Binding-site contacts:
Ligand atom O34 contacts residue SER20 of chain 1.V at 3.7 Å.
Ligand atom O32 contacts residue THR48 of chain 1.V at 3.7 Å.
Ligand atom C14 contacts residue THR21 of chain 1.V at 4.0 Å.
Ligand atom O8 contacts residue ASP125 of chain 1.W at 3.3 Å (salt-bridge).
Ligand atom C15 contacts residue GLY47 of chain 1.V at 3.7 Å.
Ligand atom C12 contacts residue THR21 of chain 1.V at 3.9 Å.
Ligand atom C18 contacts residue THR1 of chain 1.V at 2.9 Å.
Ligand atom O31 contacts residue GLN22 of chain 1.V at 3.9 Å.
Ligand atom C18 contacts residue ALA46 of chain 1.V at 3.7 Å (hydrophobic).
Ligand atom C21 contacts residue LYS33 of chain 1.V at 4.0 Å.
Ligand atom C26 contacts residue GLY47 of chain 1.V at 3.7 Å.
Ligand atom C32 contacts residue ALA27 of chain 1.V at 3.5 Å (hydrophobic).
Ligand atom N16 contacts residue THR1 of chain 1.V at 3.6 Å (h-bond).
Ligand atom N10 contacts residue ASP125 of chain 1.W at 3.7 Å.
Ligand atom O32 contacts residue ALA49 of chain 1.V at 3.3 Å (h-bond).
Ligand atom C30 contacts residue ALA49 of chain 1.V at 4.0 Å (hydrophobic).
Ligand atom N13 contacts residue THR21 of chain 1.V at 3.1 Å (h-bond).
Ligand atom O33 contacts residue GLY47 of chain 1.V at 3.4 Å (h-bond).
Ligand atom C11 contacts residue THR21 of chain 1.V at 3.6 Å.
Ligand atom C33 contacts residue ASP125 of chain 1.W at 3.7 Å.
Ligand atom C20 contacts residue THR52 of chain 1.V at 3.7 Å.
Ligand atom C19 contacts residue GLY47 of chain 1.V at 3.6 Å.
Ligand atom C17 contacts residue LYS33 of chain 1.V at 4.0 Å.
Ligand atom C30 contacts residue SER20 of chain 1.V at 3.8 Å.
Ligand atom C32 contacts residue SER20 of chain 1.V at 3.3 Å.
Ligand atom N16 contacts residue GLY47 of chain 1.V at 3.1 Å (h-bond).
Ligand atom O34 contacts residue THR21 of chain 1.V at 3.4 Å (h-bond).
Ligand atom C1 contacts residue THR48 of chain 1.V at 3.6 Å.
Ligand atom C14 contacts residue GLY47 of chain 1.V at 3.5 Å.
Ligand atom C18 contacts residue GLY45 of chain 1.V at 3.7 Å.
Ligand atom C17 contacts residue THR1 of chain 1.V at 2.3 Å.
Ligand atom C18 contacts residue GLY47 of chain 1.V at 3.7 Å.
Ligand atom O32 contacts residue GLY47 of chain 1.V at 3.9 Å.
Ligand atom O33 contacts residue ALA46 of chain 1.V at 3.9 Å.
Ligand atom C20 contacts residue GLY45 of chain 1.V at 3.2 Å.
Ligand atom C22 contacts residue LYS33 of chain 1.V at 3.9 Å.
Ligand atom C24 contacts residue THR21 of chain 1.V at 3.8 Å.
Ligand atom C4 contacts residue LEU126 of chain 1.W at 3.5 Å (hydrophobic).
Ligand atom C22 contacts residue THR1 of chain 1.V at 1.4 Å.
Ligand atom O33 contacts residue THR1 of chain 1.V at 2.4 Å (h-bond).

Sequence of chain 1.W:
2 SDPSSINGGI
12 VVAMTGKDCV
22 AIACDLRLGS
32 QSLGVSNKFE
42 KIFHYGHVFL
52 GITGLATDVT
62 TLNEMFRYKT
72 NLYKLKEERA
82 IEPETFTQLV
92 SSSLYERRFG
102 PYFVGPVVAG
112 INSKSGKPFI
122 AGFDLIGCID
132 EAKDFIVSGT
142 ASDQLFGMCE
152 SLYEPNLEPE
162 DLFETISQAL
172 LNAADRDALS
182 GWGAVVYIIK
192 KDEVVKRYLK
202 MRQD

The small molecule below binds the protein below.
Small molecule (SMILES): CC(C)C[C@@H](CO)NC(=O)[C@H](CC(C)C)NC(=O)[C@H](CC(C)C)NC(=O)OCc1ccccc1

Sequence of chain 1.V:
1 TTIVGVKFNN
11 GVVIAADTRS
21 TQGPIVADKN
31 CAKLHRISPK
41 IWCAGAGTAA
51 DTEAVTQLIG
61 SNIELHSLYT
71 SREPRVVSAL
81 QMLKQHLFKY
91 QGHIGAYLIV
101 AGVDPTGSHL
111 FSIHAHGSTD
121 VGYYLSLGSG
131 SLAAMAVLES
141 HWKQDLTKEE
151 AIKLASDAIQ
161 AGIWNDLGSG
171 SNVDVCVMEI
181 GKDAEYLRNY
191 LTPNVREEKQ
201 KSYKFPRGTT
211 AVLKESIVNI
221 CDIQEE